Binding-site contacts:
Ligand atom C1 contacts residue ASN361 of chain 1.E at 1.4 Å.
Ligand atom O7 contacts residue ASN361 of chain 1.E at 3.3 Å (h-bond).
Ligand atom C5 contacts residue ASN361 of chain 1.E at 3.7 Å.
Ligand atom C2 contacts residue ASN361 of chain 1.E at 2.4 Å.
Ligand atom N2 contacts residue ASN361 of chain 1.E at 2.9 Å (h-bond).
Ligand atom C7 contacts residue ASN361 of chain 1.E at 3.2 Å.
Ligand atom C8 contacts residue ASN361 of chain 1.E at 4.3 Å.
Ligand atom C3 contacts residue ASN361 of chain 1.E at 3.8 Å.
Ligand atom O5 contacts residue ASN361 of chain 1.E at 2.4 Å (h-bond).
Ligand atom C4 contacts residue ASN361 of chain 1.E at 4.2 Å.
Ligand atom C8 contacts residue NAG1 of chain 1.CA at 3.9 Å.

Sequence of chain 1.E:
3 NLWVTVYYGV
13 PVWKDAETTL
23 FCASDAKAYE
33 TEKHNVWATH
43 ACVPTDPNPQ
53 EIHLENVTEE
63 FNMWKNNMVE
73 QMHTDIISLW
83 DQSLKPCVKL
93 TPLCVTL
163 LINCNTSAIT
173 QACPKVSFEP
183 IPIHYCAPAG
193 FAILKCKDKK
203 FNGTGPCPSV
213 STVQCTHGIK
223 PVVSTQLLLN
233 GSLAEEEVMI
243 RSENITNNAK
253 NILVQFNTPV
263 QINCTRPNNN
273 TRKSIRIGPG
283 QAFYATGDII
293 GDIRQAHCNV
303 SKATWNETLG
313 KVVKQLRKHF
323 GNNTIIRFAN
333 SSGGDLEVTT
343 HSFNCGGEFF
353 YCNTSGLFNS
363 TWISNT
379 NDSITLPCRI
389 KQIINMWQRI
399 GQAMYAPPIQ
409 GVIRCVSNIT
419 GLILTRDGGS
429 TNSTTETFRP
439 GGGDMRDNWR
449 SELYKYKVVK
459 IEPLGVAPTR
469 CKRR

A small-molecule ligand and the protein it binds are described below.
Small molecule (SMILES): CC(=O)N[C@H]1[C@H](O[C@H]2[C@H](O)[C@@H](NC(C)=O)CO[C@@H]2CO)O[C@H](CO)[C@@H](O)[C@@H]1O